A protein and the small-molecule ligand that binds it are described below.
Small molecule (SMILES): CC(=O)N[C@H]1[C@H](O[C@H]2[C@H](O)[C@@H](NC(C)=O)CO[C@@H]2CO)O[C@H](CO)[C@@H](O)[C@@H]1O

Sequence of chain 42.I:
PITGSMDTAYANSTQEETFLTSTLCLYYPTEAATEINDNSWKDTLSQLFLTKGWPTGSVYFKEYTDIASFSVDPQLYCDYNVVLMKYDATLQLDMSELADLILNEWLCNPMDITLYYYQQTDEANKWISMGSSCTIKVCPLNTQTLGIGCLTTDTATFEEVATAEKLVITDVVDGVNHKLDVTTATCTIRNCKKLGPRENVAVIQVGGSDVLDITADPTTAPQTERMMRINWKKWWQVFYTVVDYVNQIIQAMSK

Binding-site contacts:
Ligand atom C1 contacts residue ASN12 of chain 42.I at 2.1 Å.
Ligand atom C2 contacts residue ASN12 of chain 42.I at 3.2 Å.
Ligand atom C5 contacts residue ASN12 of chain 42.I at 4.0 Å.
Ligand atom N2 contacts residue ASN12 of chain 42.I at 3.8 Å.
Ligand atom O5 contacts residue ASN12 of chain 42.I at 2.6 Å (h-bond).
Ligand atom O7 contacts residue ASN12 of chain 42.I at 3.7 Å.
Ligand atom C7 contacts residue ASN12 of chain 42.I at 3.9 Å.